The protein below binds the small molecule below.
Small molecule (SMILES): CC(=O)N[C@@H]1[C@@H](O)[C@H](O)[C@@H](CO)O[C@H]1O

Binding-site contacts:
Ligand atom C1 contacts residue ASN128 of chain 1.A at 1.4 Å.
Ligand atom C6 contacts residue ASN128 of chain 1.A at 4.0 Å.
Ligand atom C4 contacts residue ASN128 of chain 1.A at 4.2 Å.
Ligand atom C2 contacts residue ASN128 of chain 1.A at 2.6 Å.
Ligand atom C8 contacts residue ASN128 of chain 1.A at 4.1 Å.
Ligand atom N2 contacts residue ASN128 of chain 1.A at 3.1 Å (h-bond).
Ligand atom O5 contacts residue ASN128 of chain 1.A at 2.2 Å (h-bond).
Ligand atom C5 contacts residue ASN128 of chain 1.A at 3.5 Å.
Ligand atom C3 contacts residue ASN128 of chain 1.A at 3.9 Å.
Ligand atom C7 contacts residue ASN128 of chain 1.A at 3.8 Å.

Sequence of chain 1.A:
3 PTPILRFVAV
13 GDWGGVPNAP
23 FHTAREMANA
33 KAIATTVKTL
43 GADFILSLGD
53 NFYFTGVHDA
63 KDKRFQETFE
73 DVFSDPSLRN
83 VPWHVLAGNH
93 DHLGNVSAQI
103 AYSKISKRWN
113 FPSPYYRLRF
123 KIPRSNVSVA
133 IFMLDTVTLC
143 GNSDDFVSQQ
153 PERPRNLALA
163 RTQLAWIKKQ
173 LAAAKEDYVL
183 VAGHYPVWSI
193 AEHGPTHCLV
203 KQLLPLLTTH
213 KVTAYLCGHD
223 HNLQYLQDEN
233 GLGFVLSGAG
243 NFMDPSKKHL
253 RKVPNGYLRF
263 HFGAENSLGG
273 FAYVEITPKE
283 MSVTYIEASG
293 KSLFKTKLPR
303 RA